Sequence of chain 1.A:
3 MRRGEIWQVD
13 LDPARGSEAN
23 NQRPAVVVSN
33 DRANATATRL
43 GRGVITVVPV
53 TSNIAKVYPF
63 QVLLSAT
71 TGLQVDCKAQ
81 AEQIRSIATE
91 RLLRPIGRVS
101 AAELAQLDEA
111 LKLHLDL

Sequence of chain 1.B:
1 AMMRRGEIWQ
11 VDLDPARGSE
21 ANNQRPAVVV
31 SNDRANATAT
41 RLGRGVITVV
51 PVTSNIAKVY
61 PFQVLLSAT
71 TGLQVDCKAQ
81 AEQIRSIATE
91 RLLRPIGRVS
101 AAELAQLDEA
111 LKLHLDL

Binding-site contacts:
Ligand atom C3' contacts residue TYR60 of chain 1.A at 3.5 Å (hydrophobic).
Ligand atom N1 contacts residue GLY18 of chain 1.A at 3.4 Å (h-bond).
Ligand atom C4' contacts residue ARG44 of chain 1.B at 3.5 Å.
Ligand atom N4 contacts residue SER19 of chain 1.A at 3.0 Å (h-bond).
Ligand atom P contacts residue ARG25 of chain 1.A at 3.5 Å.
Ligand atom N6 contacts residue GLU20 of chain 1.A at 2.7 Å (salt-bridge).
Ligand atom C8 contacts residue ARG25 of chain 1.A at 3.6 Å.
Ligand atom O2 contacts residue SER19 of chain 1.A at 2.9 Å (h-bond).
Ligand atom O4' contacts residue ARG44 of chain 1.B at 3.2 Å.
Ligand atom OP1 contacts residue ARG25 of chain 1.A at 2.9 Å (salt-bridge).
Ligand atom N6 contacts residue GLY18 of chain 1.A at 2.7 Å (h-bond).
Ligand atom O2' contacts residue ARG44 of chain 1.B at 3.1 Å (salt-bridge).
Ligand atom C5 contacts residue ASN22 of chain 1.A at 3.2 Å.
Ligand atom O2' contacts residue THR38 of chain 1.B at 3.5 Å.
Ligand atom O2 contacts residue GLY45 of chain 1.B at 3.3 Å.
Ligand atom OP1 contacts residue THR53 of chain 1.A at 3.2 Å (h-bond).
Ligand atom OP1 contacts residue ASN55 of chain 1.A at 3.1 Å (h-bond).
Ligand atom O4 contacts residue GLN63 of chain 1.A at 2.9 Å (h-bond).
Ligand atom OP2 contacts residue SER54 of chain 1.A at 2.9 Å (h-bond).
Ligand atom C8 contacts residue ASN22 of chain 1.A at 3.0 Å.
Ligand atom OP2 contacts residue ASN55 of chain 1.A at 2.8 Å (h-bond).
Ligand atom N7 contacts residue ASN22 of chain 1.A at 3.1 Å (h-bond).
Ligand atom N3 contacts residue GLN63 of chain 1.A at 3.4 Å (h-bond).
Ligand atom N3 contacts residue GLU82 of chain 1.A at 3.0 Å (salt-bridge).
Ligand atom C4 contacts residue ASN22 of chain 1.A at 3.4 Å.
Ligand atom C4 contacts residue GLN63 of chain 1.A at 3.5 Å.
Ligand atom C6 contacts residue GLY18 of chain 1.A at 3.5 Å.
Ligand atom O4 contacts residue GLN80 of chain 1.A at 3.4 Å (h-bond).
Ligand atom OP1 contacts residue SER54 of chain 1.A at 3.1 Å (h-bond).
Ligand atom O2 contacts residue PHE62 of chain 1.A at 3.3 Å.
Ligand atom N4 contacts residue GLN80 of chain 1.A at 3.4 Å (h-bond).
Ligand atom P contacts residue ASN55 of chain 1.A at 3.4 Å.
Ligand atom C5' contacts residue LEU42 of chain 1.B at 3.5 Å (hydrophobic).
Ligand atom O5' contacts residue ARG25 of chain 1.A at 3.3 Å (salt-bridge).
Ligand atom C5 contacts residue TYR60 of chain 1.A at 3.5 Å (hydrophobic).
Ligand atom N6 contacts residue SER19 of chain 1.A at 3.6 Å.
Ligand atom N3 contacts residue SER19 of chain 1.A at 3.2 Å.
Ligand atom C2 contacts residue SER19 of chain 1.A at 3.6 Å.
Ligand atom N9 contacts residue ASN22 of chain 1.A at 3.6 Å.
Ligand atom O2 contacts residue ARG44 of chain 1.B at 3.2 Å (salt-bridge).

This protein binds this small molecule.
Small molecule (SMILES): Nc1ccn([C@@H]2O[C@H](CO[P](=O)(O)O[C@H]3[C@@H](O)[C@H](n4ccc(N)nc4=O)O[C@@H]3CO[P](=O)(O)O[C@H]3[C@@H](O)[C@H](n4cnc5c(N)ncnc54)O[C@@H]3COP(=O)=O)[C@@H](O[P](=O)(O)OC[C@H]3O[C@@H](n4ccc(=O)[nH]c4=O)[C@H](O)[C@@H]3O)[C@H]2O)c(=O)n1